Binding-site contacts:
Ligand atom C5 contacts residue THR301 of chain 1.A at 3.1 Å.
Ligand atom O contacts residue TYR291 of chain 1.A at 4.2 Å.
Ligand atom O contacts residue THR319 of chain 1.A at 2.6 Å (h-bond).
Ligand atom C4 contacts residue SER302 of chain 1.A at 4.4 Å.
Ligand atom C10 contacts residue VAL320 of chain 1.A at 4.2 Å (hydrophobic).
Ligand atom O contacts residue VAL320 of chain 1.A at 3.7 Å.
Ligand atom O1 contacts residue TYR291 of chain 1.A at 4.1 Å.
Ligand atom C9 contacts residue THR319 of chain 1.A at 4.1 Å.
Ligand atom C8 contacts residue THR319 of chain 1.A at 3.2 Å.
Ligand atom C7 contacts residue THR301 of chain 1.A at 3.5 Å.
Ligand atom O1 contacts residue LYS299 of chain 1.A at 4.3 Å.
Ligand atom C1 contacts residue SER302 of chain 1.A at 4.5 Å.
Ligand atom C10 contacts residue THR301 of chain 1.A at 3.8 Å.
Ligand atom C7 contacts residue THR319 of chain 1.A at 3.9 Å.
Ligand atom C3 contacts residue THR301 of chain 1.A at 4.4 Å.
Ligand atom C6 contacts residue THR301 of chain 1.A at 4.3 Å.
Ligand atom C9 contacts residue PRO317 of chain 1.A at 4.0 Å (hydrophobic).
Ligand atom C5 contacts residue SER302 of chain 1.A at 3.1 Å.
Ligand atom C4 contacts residue THR301 of chain 1.A at 3.2 Å.
Ligand atom C9 contacts residue VAL320 of chain 1.A at 3.9 Å (hydrophobic).
Ligand atom C9 contacts residue ILE303 of chain 1.A at 4.1 Å (hydrophobic).
Ligand atom C9 contacts residue THR301 of chain 1.A at 3.8 Å.
Ligand atom N contacts residue THR301 of chain 1.A at 2.6 Å (h-bond).
Ligand atom C6 contacts residue SER302 of chain 1.A at 3.1 Å.
Ligand atom C10 contacts residue THR319 of chain 1.A at 3.7 Å.
Ligand atom O1 contacts residue THR301 of chain 1.A at 3.2 Å (h-bond).

Sequence of chain 1.A:
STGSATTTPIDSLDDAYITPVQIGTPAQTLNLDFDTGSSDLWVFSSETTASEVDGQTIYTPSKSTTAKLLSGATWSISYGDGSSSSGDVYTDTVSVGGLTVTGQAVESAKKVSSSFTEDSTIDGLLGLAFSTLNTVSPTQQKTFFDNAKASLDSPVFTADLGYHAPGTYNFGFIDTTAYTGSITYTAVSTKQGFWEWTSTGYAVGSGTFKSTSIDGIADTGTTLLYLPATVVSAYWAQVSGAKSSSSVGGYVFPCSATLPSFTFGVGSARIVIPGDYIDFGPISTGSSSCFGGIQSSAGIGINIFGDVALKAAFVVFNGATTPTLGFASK

A protein and the small-molecule ligand that binds it are described below.
Small molecule (SMILES): Cc1ccc(NC(C)(C)C(=O)O)cc1